Binding-site contacts:
Ligand atom O4 contacts residue ASN45 of chain 1.T at 2.4 Å (h-bond).
Ligand atom N2 contacts residue ASN301 of chain 1.Q at 2.8 Å (h-bond).
Ligand atom O7 contacts residue ASN301 of chain 1.Q at 3.3 Å (h-bond).
Ligand atom O5 contacts residue THR383 of chain 1.Q at 3.6 Å.
Ligand atom C2 contacts residue GLY106 of chain 1.S at 3.4 Å.
Ligand atom C8 contacts residue VAL108 of chain 1.S at 3.7 Å (hydrophobic).
Ligand atom C7 contacts residue ASN301 of chain 1.Q at 3.2 Å.
Ligand atom C3 contacts residue ILE104 of chain 1.S at 3.7 Å (hydrophobic).
Ligand atom C6 contacts residue ASN44 of chain 1.T at 3.8 Å.
Ligand atom O5 contacts residue ARG103 of chain 1.S at 2.6 Å (salt-bridge).
Ligand atom C3 contacts residue ASN301 of chain 1.Q at 3.7 Å.
Ligand atom C5 contacts residue THR383 of chain 1.Q at 3.8 Å.
Ligand atom O3 contacts residue GLY106 of chain 1.S at 3.3 Å (h-bond).
Ligand atom O6 contacts residue ASN44 of chain 1.T at 2.4 Å (h-bond).
Ligand atom C3 contacts residue GLY106 of chain 1.S at 3.6 Å.
Ligand atom O6 contacts residue ARG103 of chain 1.S at 2.4 Å (salt-bridge).
Ligand atom C5 contacts residue ASN301 of chain 1.Q at 3.6 Å.
Ligand atom C1 contacts residue ARG103 of chain 1.S at 3.4 Å.
Ligand atom C2 contacts residue ASN301 of chain 1.Q at 2.4 Å.
Ligand atom O4 contacts residue ASN46 of chain 1.T at 3.5 Å.
Ligand atom O3 contacts residue GLY61 of chain 1.T at 3.2 Å (h-bond).
Ligand atom C4 contacts residue SER62 of chain 1.T at 3.7 Å.
Ligand atom N2 contacts residue HIS299 of chain 1.Q at 3.4 Å (h-bond).
Ligand atom C8 contacts residue ARG412 of chain 1.Q at 3.5 Å.
Ligand atom O3 contacts residue ILE104 of chain 1.S at 3.5 Å.
Ligand atom C4 contacts residue ASN45 of chain 1.T at 3.4 Å.
Ligand atom C4 contacts residue GLY106 of chain 1.S at 3.8 Å.
Ligand atom O2 contacts residue ARG103 of chain 1.S at 3.8 Å.
Ligand atom O3 contacts residue ASN45 of chain 1.T at 3.0 Å (h-bond).
Ligand atom C6 contacts residue ARG103 of chain 1.S at 3.5 Å.
Ligand atom C8 contacts residue THR267 of chain 1.Q at 3.7 Å.
Ligand atom N2 contacts residue VAL108 of chain 1.S at 3.5 Å.
Ligand atom O4 contacts residue ASN44 of chain 1.T at 3.5 Å (h-bond).
Ligand atom O3 contacts residue PRO60 of chain 1.T at 3.5 Å.
Ligand atom O5 contacts residue ASN301 of chain 1.Q at 2.4 Å (h-bond).
Ligand atom O6 contacts residue SER24 of chain 1.T at 3.1 Å (h-bond).
Ligand atom C3 contacts residue ASN45 of chain 1.T at 3.4 Å.
Ligand atom C1 contacts residue ASN301 of chain 1.Q at 1.4 Å.
Ligand atom C5 contacts residue ARG103 of chain 1.S at 3.6 Å.
Ligand atom C5 contacts residue ILE104 of chain 1.S at 3.4 Å (hydrophobic).

Sequence of chain 1.S:
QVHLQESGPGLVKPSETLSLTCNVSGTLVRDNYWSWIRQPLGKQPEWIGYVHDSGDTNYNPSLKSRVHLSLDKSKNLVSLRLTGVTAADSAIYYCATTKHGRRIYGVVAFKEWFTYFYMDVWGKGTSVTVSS

Sequence of chain 1.T:
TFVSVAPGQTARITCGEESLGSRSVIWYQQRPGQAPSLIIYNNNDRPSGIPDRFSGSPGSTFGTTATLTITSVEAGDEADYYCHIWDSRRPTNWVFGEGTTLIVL

This protein binds this small molecule.
Small molecule (SMILES): CC(=O)N[C@H]1[C@H](O[C@H]2[C@H](O)[C@@H](NC(C)=O)CO[C@@H]2CO)O[C@H](CO)[C@@H](O[C@@H]2O[C@H](CO[C@H]3O[C@H](CO[C@H]4O[C@H](CO)[C@@H](O)[C@H](O)[C@@H]4O)[C@@H](O)[C@H](O[C@H]4O[C@H](CO)[C@@H](O)[C@H](O)[C@@H]4O)[C@@H]3O)[C@@H](O)[C@H](O[C@H]3O[C@H](CO)[C@@H](O)[C@H](O)[C@@H]3O[C@H]3O[C@H](CO)[C@@H](O)[C@H](O)[C@@H]3O[C@H]3O[C@H](CO)[C@@H](O)[C@H](O)[C@@H]3O)[C@@H]2O)[C@@H]1O

Sequence of chain 1.Q:
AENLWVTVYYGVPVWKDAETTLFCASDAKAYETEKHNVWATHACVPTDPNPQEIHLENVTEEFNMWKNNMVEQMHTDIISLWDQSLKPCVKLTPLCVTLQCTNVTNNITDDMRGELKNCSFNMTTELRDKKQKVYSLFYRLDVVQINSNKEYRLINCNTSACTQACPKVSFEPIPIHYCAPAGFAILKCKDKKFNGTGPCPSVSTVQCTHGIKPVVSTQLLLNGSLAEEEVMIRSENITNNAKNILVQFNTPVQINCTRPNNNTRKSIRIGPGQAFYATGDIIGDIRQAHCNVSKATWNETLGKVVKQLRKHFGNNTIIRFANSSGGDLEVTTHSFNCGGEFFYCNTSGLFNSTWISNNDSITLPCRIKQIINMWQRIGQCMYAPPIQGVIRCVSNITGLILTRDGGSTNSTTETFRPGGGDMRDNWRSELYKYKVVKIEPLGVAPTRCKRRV